Sequence of chain 1.H:
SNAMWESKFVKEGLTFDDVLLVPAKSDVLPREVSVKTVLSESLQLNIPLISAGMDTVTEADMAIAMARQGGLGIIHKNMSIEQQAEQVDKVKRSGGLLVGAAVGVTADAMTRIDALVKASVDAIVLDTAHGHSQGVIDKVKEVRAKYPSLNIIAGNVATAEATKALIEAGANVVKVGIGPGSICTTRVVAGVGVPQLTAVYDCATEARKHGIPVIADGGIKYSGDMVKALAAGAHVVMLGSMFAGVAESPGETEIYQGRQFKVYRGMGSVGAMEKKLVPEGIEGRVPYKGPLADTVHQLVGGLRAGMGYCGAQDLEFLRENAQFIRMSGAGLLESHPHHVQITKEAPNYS

Binding-site contacts:
Ligand atom P contacts residue SER203 of chain 1.H at 3.7 Å.
Ligand atom C4 contacts residue 2F01 of chain 1.CB at 3.6 Å.
Ligand atom C2' contacts residue ASP238 of chain 1.H at 3.6 Å.
Ligand atom O6 contacts residue MET288 of chain 1.H at 3.3 Å (h-bond).
Ligand atom C6 contacts residue GLY289 of chain 1.H at 3.6 Å.
Ligand atom C5' contacts residue TYR285 of chain 1.H at 3.5 Å (hydrophobic).
Ligand atom O6 contacts residue GLY287 of chain 1.H at 3.4 Å.
Ligand atom P contacts residue TYR285 of chain 1.H at 3.7 Å.
Ligand atom N7 contacts residue ILE204 of chain 1.H at 3.4 Å.
Ligand atom C2 contacts residue CYS205 of chain 1.H at 3.4 Å (hydrophobic).
Ligand atom N1 contacts residue 2F01 of chain 1.CB at 3.6 Å (h-bond).
Ligand atom O2' contacts residue ASN177 of chain 1.H at 3.6 Å (h-bond).
Ligand atom N3 contacts residue 2F01 of chain 1.CB at 3.5 Å (h-bond).
Ligand atom C2 contacts residue 2F01 of chain 1.CB at 3.0 Å.
Ligand atom C3' contacts residue ASP238 of chain 1.H at 3.6 Å.
Ligand atom O1P contacts residue TYR285 of chain 1.H at 2.6 Å (h-bond).
Ligand atom C8 contacts residue MET75 of chain 1.H at 3.6 Å (hydrophobic).
Ligand atom O3' contacts residue ASP238 of chain 1.H at 2.7 Å (salt-bridge).
Ligand atom O5' contacts residue GLY202 of chain 1.H at 3.5 Å.
Ligand atom O2P contacts residue GLY240 of chain 1.H at 2.8 Å (h-bond).
Ligand atom O1P contacts residue SER203 of chain 1.H at 2.6 Å (h-bond).
Ligand atom C2 contacts residue GLU313 of chain 1.H at 3.6 Å.
Ligand atom O2' contacts residue ASP238 of chain 1.H at 2.2 Å (salt-bridge).
Ligand atom O2P contacts residue GLY239 of chain 1.H at 3.7 Å.
Ligand atom N7 contacts residue MET288 of chain 1.H at 3.1 Å (h-bond).
Ligand atom O3' contacts residue MET259 of chain 1.H at 3.7 Å.
Ligand atom O6 contacts residue GLY314 of chain 1.H at 3.5 Å.
Ligand atom C8 contacts residue ILE204 of chain 1.H at 3.5 Å (hydrophobic).
Ligand atom O2P contacts residue SER203 of chain 1.H at 3.3 Å (h-bond).
Ligand atom O3' contacts residue ALA73 of chain 1.H at 3.3 Å.
Ligand atom C5 contacts residue 2F01 of chain 1.CB at 3.8 Å.
Ligand atom C5 contacts residue ILE204 of chain 1.H at 3.7 Å (hydrophobic).
Ligand atom N1 contacts residue GLU313 of chain 1.H at 2.9 Å (salt-bridge).
Ligand atom O6 contacts residue GLY289 of chain 1.H at 2.8 Å (h-bond).
Ligand atom O1P contacts residue SER262 of chain 1.H at 3.3 Å (h-bond).
Ligand atom O3P contacts residue GLY261 of chain 1.H at 2.8 Å (h-bond).
Ligand atom O3P contacts residue SER262 of chain 1.H at 3.2 Å (h-bond).
Ligand atom N7 contacts residue GLY287 of chain 1.H at 3.6 Å.
Ligand atom O5' contacts residue GLY239 of chain 1.H at 3.4 Å.
Ligand atom C2 contacts residue THR207 of chain 1.H at 3.6 Å.

A protein and the small-molecule ligand that binds it are described below.
Small molecule (SMILES): O=c1[nH]cnc2c1ncn2[C@@H]1O[C@H](COP(=O)(O)O)[C@@H](O)[C@H]1O